The small molecule below binds the protein below.
Small molecule (SMILES): CC(=O)N[C@H]1CO[C@H](CO[C@@H]2O[C@@H](C)[C@@H](O)[C@@H](O)[C@@H]2O)[C@@H](O)[C@@H]1O

Binding-site contacts:
Ligand atom C4 contacts residue ASN227 of chain 1.A at 4.2 Å.
Ligand atom C3 contacts residue GLU228 of chain 1.A at 3.8 Å.
Ligand atom N2 contacts residue GLU228 of chain 1.A at 2.9 Å (salt-bridge).
Ligand atom C1 contacts residue ASN227 of chain 1.A at 1.4 Å.
Ligand atom C6 contacts residue ASN227 of chain 1.A at 4.3 Å.
Ligand atom C3 contacts residue ASN227 of chain 1.A at 3.8 Å.
Ligand atom O7 contacts residue THR156 of chain 1.A at 4.1 Å.
Ligand atom C6 contacts residue GLU228 of chain 1.A at 4.0 Å.
Ligand atom C1 contacts residue GLU228 of chain 1.A at 3.7 Å.
Ligand atom C2 contacts residue GLU228 of chain 1.A at 3.6 Å.
Ligand atom C6 contacts residue ASN226 of chain 1.A at 3.6 Å.
Ligand atom O5 contacts residue ASN227 of chain 1.A at 2.3 Å (h-bond).
Ligand atom C8 contacts residue ASN227 of chain 1.A at 4.1 Å.
Ligand atom C6 contacts residue ASP154 of chain 1.A at 3.5 Å.
Ligand atom O7 contacts residue ASN227 of chain 1.A at 3.4 Å (h-bond).
Ligand atom C7 contacts residue GLU228 of chain 1.A at 3.9 Å.
Ligand atom C6 contacts residue ASN227 of chain 1.A at 3.6 Å.
Ligand atom O3 contacts residue PRO7 of chain 1.A at 4.0 Å.
Ligand atom C8 contacts residue GLU228 of chain 1.A at 3.8 Å.
Ligand atom C5 contacts residue ASN227 of chain 1.A at 3.6 Å.
Ligand atom O2 contacts residue PRO7 of chain 1.A at 4.2 Å.
Ligand atom O3 contacts residue ILE205 of chain 1.A at 4.4 Å.
Ligand atom O5 contacts residue ASP154 of chain 1.A at 4.3 Å.
Ligand atom C4 contacts residue ASN227 of chain 1.A at 4.2 Å.
Ligand atom C7 contacts residue ASN227 of chain 1.A at 3.2 Å.
Ligand atom C5 contacts residue ASN227 of chain 1.A at 3.5 Å.
Ligand atom O6 contacts residue ASP154 of chain 1.A at 4.4 Å.
Ligand atom C2 contacts residue ASN227 of chain 1.A at 2.5 Å.
Ligand atom N2 contacts residue ASN227 of chain 1.A at 2.9 Å (h-bond).

Sequence of chain 1.A:
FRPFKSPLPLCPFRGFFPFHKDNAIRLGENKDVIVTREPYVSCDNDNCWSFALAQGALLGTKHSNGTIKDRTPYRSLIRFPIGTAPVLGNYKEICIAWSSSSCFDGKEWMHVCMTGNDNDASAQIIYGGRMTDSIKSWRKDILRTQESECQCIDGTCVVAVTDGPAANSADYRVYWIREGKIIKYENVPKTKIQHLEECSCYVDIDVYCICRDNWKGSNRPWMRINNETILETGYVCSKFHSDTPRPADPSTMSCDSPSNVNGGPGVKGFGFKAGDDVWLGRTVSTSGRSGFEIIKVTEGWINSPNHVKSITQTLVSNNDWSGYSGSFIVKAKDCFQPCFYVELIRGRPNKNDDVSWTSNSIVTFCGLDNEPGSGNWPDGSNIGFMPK